Sequence of chain 1.B:
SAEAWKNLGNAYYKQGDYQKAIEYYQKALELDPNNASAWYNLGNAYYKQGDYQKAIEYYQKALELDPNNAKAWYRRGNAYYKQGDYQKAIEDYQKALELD

Binding-site contacts:
Ligand atom CG contacts residue LYS21 of chain 1.B at 3.4 Å.
Ligand atom N contacts residue TYR47 of chain 1.B at 3.9 Å.
Ligand atom O contacts residue SER44 of chain 1.B at 2.8 Å (h-bond).
Ligand atom CB contacts residue LYS55 of chain 1.B at 3.9 Å.
Ligand atom CE contacts residue LYS55 of chain 1.B at 3.8 Å.
Ligand atom C contacts residue ASN48 of chain 1.B at 3.3 Å.
Ligand atom OXT contacts residue ASN48 of chain 1.B at 3.2 Å (h-bond).
Ligand atom O contacts residue LYS55 of chain 1.B at 3.5 Å (salt-bridge).
Ligand atom N contacts residue LYS55 of chain 1.B at 3.2 Å (salt-bridge).
Ligand atom C contacts residue ASN48 of chain 1.B at 3.8 Å.
Ligand atom O contacts residue TYR47 of chain 1.B at 3.5 Å.
Ligand atom OXT contacts residue LYS13 of chain 1.B at 3.5 Å (salt-bridge).
Ligand atom CB contacts residue ASN17 of chain 1.B at 3.6 Å.
Ligand atom O contacts residue ASN48 of chain 1.B at 3.2 Å (h-bond).
Ligand atom CG1 contacts residue TYR20 of chain 1.B at 3.5 Å (hydrophobic).
Ligand atom CG2 contacts residue ASN17 of chain 1.B at 3.3 Å.
Ligand atom O contacts residue ARG82 of chain 1.B at 2.6 Å (salt-bridge).
Ligand atom N contacts residue ASN48 of chain 1.B at 3.2 Å (h-bond).
Ligand atom CG1 contacts residue ASN48 of chain 1.B at 3.6 Å.
Ligand atom CA contacts residue LYS55 of chain 1.B at 4.0 Å.
Ligand atom CB contacts residue TYR20 of chain 1.B at 3.9 Å (hydrophobic).
Ligand atom OXT contacts residue SER44 of chain 1.B at 3.3 Å (h-bond).
Ligand atom CA contacts residue ASN48 of chain 1.B at 3.9 Å.
Ligand atom CD contacts residue LYS21 of chain 1.B at 3.7 Å.
Ligand atom C contacts residue TYR20 of chain 1.B at 3.8 Å (hydrophobic).
Ligand atom CG2 contacts residue TYR20 of chain 1.B at 3.7 Å (hydrophobic).
Ligand atom CB contacts residue ASN48 of chain 1.B at 3.4 Å.
Ligand atom C contacts residue ARG82 of chain 1.B at 3.8 Å.
Ligand atom C contacts residue SER44 of chain 1.B at 3.5 Å.
Ligand atom OE1 contacts residue ARG82 of chain 1.B at 3.2 Å (salt-bridge).
Ligand atom CE contacts residue TYR25 of chain 1.B at 4.0 Å (hydrophobic).
Ligand atom CA contacts residue ASN48 of chain 1.B at 3.9 Å.
Ligand atom CB contacts residue LYS21 of chain 1.B at 4.0 Å.
Ligand atom N contacts residue ARG82 of chain 1.B at 3.1 Å (salt-bridge).
Ligand atom CG1 contacts residue ASN51 of chain 1.B at 3.4 Å.
Ligand atom CG1 contacts residue TYR32 of chain 1.B at 3.8 Å (hydrophobic).
Ligand atom O contacts residue TYR20 of chain 1.B at 3.2 Å.
Ligand atom CB contacts residue ARG82 of chain 1.B at 3.4 Å.
Ligand atom CA contacts residue ARG82 of chain 1.B at 3.8 Å.
Ligand atom OE2 contacts residue LYS21 of chain 1.B at 4.0 Å.

A protein and the small-molecule ligand that binds it are described below.
Small molecule (SMILES): CSCC[C@H](NC(C)=O)C(=O)N[C@@H](CCC(=O)O)C(=O)N[C@@H](CCC(=O)O)C(=O)N[C@H](C(=O)N[C@@H](CC(=O)O)C(=O)O)C(C)C